This small molecule binds to this protein.
Small molecule (SMILES): Fc1ccc(-c2c[nH]nc2-c2ccnc(F)c2)cc1

Binding-site contacts:
Ligand atom C5 contacts residue GLU20 of chain 1.A at 4.2 Å.
Ligand atom C14 contacts residue THR42 of chain 1.A at 3.9 Å.
Ligand atom N16 contacts residue GLU20 of chain 1.A at 3.6 Å.
Ligand atom N17 contacts residue GLN23 of chain 1.A at 3.5 Å.
Ligand atom C12 contacts residue ARG21 of chain 1.A at 4.2 Å.
Ligand atom N17 contacts residue THR42 of chain 1.A at 4.4 Å.
Ligand atom C7 contacts residue THR42 of chain 1.A at 3.5 Å.
Ligand atom C7 contacts residue GLN23 of chain 1.A at 4.5 Å.
Ligand atom C11 contacts residue GLU20 of chain 1.A at 4.2 Å.
Ligand atom F19 contacts residue THR42 of chain 1.A at 3.4 Å.
Ligand atom C13 contacts residue THR42 of chain 1.A at 3.8 Å.
Ligand atom N16 contacts residue GLN23 of chain 1.A at 4.4 Å.
Ligand atom N15 contacts residue GLN23 of chain 1.A at 4.2 Å.
Ligand atom N16 contacts residue ARG21 of chain 1.A at 4.3 Å.
Ligand atom C9 contacts residue THR42 of chain 1.A at 4.0 Å.
Ligand atom C3 contacts residue THR42 of chain 1.A at 4.0 Å.
Ligand atom C8 contacts residue THR42 of chain 1.A at 4.2 Å.
Ligand atom C6 contacts residue GLN23 of chain 1.A at 3.8 Å.
Ligand atom C14 contacts residue GLN23 of chain 1.A at 4.0 Å.
Ligand atom F19 contacts residue GLU20 of chain 1.A at 4.2 Å.
Ligand atom C12 contacts residue THR42 of chain 1.A at 3.8 Å.
Ligand atom C11 contacts residue THR42 of chain 1.A at 4.2 Å.
Ligand atom C7 contacts residue GLU20 of chain 1.A at 4.0 Å.
Ligand atom F19 contacts residue ARG21 of chain 1.A at 3.9 Å.
Ligand atom C5 contacts residue GLN23 of chain 1.A at 3.4 Å.
Ligand atom C6 contacts residue GLU20 of chain 1.A at 3.7 Å.
Ligand atom C11 contacts residue GLN23 of chain 1.A at 3.9 Å.
Ligand atom C12 contacts residue GLU20 of chain 1.A at 3.7 Å.
Ligand atom C1 contacts residue THR42 of chain 1.A at 3.6 Å.

Sequence of chain 1.A:
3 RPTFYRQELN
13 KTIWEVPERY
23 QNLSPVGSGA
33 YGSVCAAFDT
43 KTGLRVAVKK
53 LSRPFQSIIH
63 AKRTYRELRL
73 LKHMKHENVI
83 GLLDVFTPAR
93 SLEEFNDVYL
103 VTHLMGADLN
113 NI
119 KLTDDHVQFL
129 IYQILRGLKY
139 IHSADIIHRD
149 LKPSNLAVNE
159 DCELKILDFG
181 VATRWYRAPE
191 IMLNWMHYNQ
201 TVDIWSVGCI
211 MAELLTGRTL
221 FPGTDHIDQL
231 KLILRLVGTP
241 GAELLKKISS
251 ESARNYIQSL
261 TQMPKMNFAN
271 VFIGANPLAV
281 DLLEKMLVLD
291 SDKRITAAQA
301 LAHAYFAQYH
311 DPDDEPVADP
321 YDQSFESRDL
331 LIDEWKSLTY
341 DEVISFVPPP